Sequence of chain 5.A:
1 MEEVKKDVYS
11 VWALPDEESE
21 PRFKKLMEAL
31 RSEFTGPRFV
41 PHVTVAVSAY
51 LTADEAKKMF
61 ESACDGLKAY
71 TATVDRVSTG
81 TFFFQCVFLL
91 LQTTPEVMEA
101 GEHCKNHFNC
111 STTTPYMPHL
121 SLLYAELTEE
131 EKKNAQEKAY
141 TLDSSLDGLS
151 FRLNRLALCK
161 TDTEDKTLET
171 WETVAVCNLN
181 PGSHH

Binding-site contacts:
Ligand atom O5' contacts residue TRP12 of chain 2.A at 3.2 Å (h-bond).
Ligand atom O5' contacts residue SER10 of chain 2.A at 2.6 Å (h-bond).
Ligand atom O2 contacts residue PHE84 of chain 2.A at 3.0 Å.
Ligand atom N3 contacts residue THR163 of chain 2.A at 2.8 Å (h-bond).
Ligand atom O1V contacts residue THR44 of chain 2.A at 3.5 Å (h-bond).
Ligand atom C4' contacts residue THR44 of chain 2.A at 4.1 Å.
Ligand atom O2V contacts residue THR44 of chain 2.A at 3.1 Å (h-bond).
Ligand atom C5' contacts residue THR163 of chain 2.A at 3.9 Å.
Ligand atom O3' contacts residue TRP171 of chain 2.A at 4.2 Å.
Ligand atom O3V contacts residue HIS119 of chain 2.A at 3.9 Å.
Ligand atom C2 contacts residue PHE84 of chain 2.A at 3.9 Å (hydrophobic).
Ligand atom O4 contacts residue TYR50 of chain 5.A at 3.4 Å (h-bond).
Ligand atom C5' contacts residue THR161 of chain 2.A at 4.0 Å.
Ligand atom O3V contacts residue PHE84 of chain 2.A at 4.3 Å.
Ligand atom C2' contacts residue PHE84 of chain 2.A at 4.3 Å (hydrophobic).
Ligand atom V contacts residue HIS119 of chain 2.A at 4.1 Å.
Ligand atom N3 contacts residue TYR50 of chain 5.A at 4.2 Å.
Ligand atom O3V contacts residue SER121 of chain 2.A at 3.0 Å (h-bond).
Ligand atom O2V contacts residue HIS42 of chain 2.A at 2.6 Å (h-bond).
Ligand atom V contacts residue THR44 of chain 2.A at 3.7 Å.
Ligand atom C3' contacts residue TRP171 of chain 2.A at 3.6 Å (hydrophobic).
Ligand atom O3' contacts residue HIS42 of chain 2.A at 3.7 Å.
Ligand atom O2V contacts residue TYR124 of chain 2.A at 3.9 Å.
Ligand atom O4 contacts residue THR163 of chain 2.A at 4.1 Å.
Ligand atom O3' contacts residue THR44 of chain 2.A at 3.2 Å (h-bond).
Ligand atom C2 contacts residue THR163 of chain 2.A at 3.3 Å.
Ligand atom O2 contacts residue TRP171 of chain 2.A at 4.0 Å.
Ligand atom C4 contacts residue TYR50 of chain 5.A at 4.3 Å (hydrophobic).
Ligand atom C5' contacts residue SER10 of chain 2.A at 3.9 Å.
Ligand atom O3V contacts residue TYR124 of chain 2.A at 3.1 Å (h-bond).
Ligand atom V contacts residue TYR124 of chain 2.A at 4.0 Å.
Ligand atom O5' contacts residue THR161 of chain 2.A at 3.5 Å.
Ligand atom C4 contacts residue THR163 of chain 2.A at 3.9 Å.
Ligand atom O2 contacts residue THR163 of chain 2.A at 3.1 Å (h-bond).
Ligand atom N3 contacts residue PHE84 of chain 2.A at 4.0 Å.
Ligand atom O3' contacts residue TYR124 of chain 2.A at 4.3 Å.
Ligand atom O3V contacts residue HIS42 of chain 2.A at 4.2 Å.
Ligand atom V contacts residue HIS42 of chain 2.A at 4.0 Å.
Ligand atom O1V contacts residue HIS119 of chain 2.A at 3.3 Å (h-bond).
Ligand atom O5' contacts residue THR44 of chain 2.A at 4.2 Å.

Sequence of chain 2.A:
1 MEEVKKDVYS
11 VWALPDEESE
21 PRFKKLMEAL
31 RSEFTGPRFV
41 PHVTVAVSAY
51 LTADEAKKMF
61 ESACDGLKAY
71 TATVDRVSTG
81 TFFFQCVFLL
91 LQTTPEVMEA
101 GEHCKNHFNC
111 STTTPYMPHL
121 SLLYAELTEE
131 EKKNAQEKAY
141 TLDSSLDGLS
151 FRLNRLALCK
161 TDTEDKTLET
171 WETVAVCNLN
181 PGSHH

A small-molecule ligand and the protein it binds are described below.
Small molecule (SMILES): O=c1ccn([C@@H]2O[C@H](CO)[C@H]3O[V](=O)(O)(O)O[C@H]32)c(=O)[nH]1